Binding-site contacts:
Ligand atom O contacts residue PHE193 of chain 1.A at 3.3 Å.
Ligand atom NE2 contacts residue HIS41 of chain 1.A at 3.5 Å.
Ligand atom N contacts residue SER177 of chain 1.A at 3.1 Å (h-bond).
Ligand atom CD contacts residue HIS41 of chain 1.A at 3.6 Å.
Ligand atom CA contacts residue SER192 of chain 1.A at 3.6 Å.
Ligand atom NH2 contacts residue GLY194 of chain 1.A at 3.5 Å.
Ligand atom CA contacts residue GLY194 of chain 1.A at 3.2 Å.
Ligand atom CA contacts residue PHE193 of chain 1.A at 3.6 Å (hydrophobic).
Ligand atom CB contacts residue GLY194 of chain 1.A at 3.6 Å.
Ligand atom N contacts residue SER192 of chain 1.A at 3.1 Å (h-bond).
Ligand atom NE contacts residue GLY194 of chain 1.A at 3.5 Å (h-bond).
Ligand atom OE1 contacts residue HIS41 of chain 1.A at 3.5 Å.
Ligand atom CZ contacts residue GLY194 of chain 1.A at 3.5 Å.
Ligand atom O contacts residue ALA196 of chain 1.A at 3.0 Å (h-bond).
Ligand atom O contacts residue ASP176 of chain 1.A at 3.4 Å (salt-bridge).
Ligand atom C contacts residue GLY194 of chain 1.A at 3.4 Å.
Ligand atom NH2 contacts residue CYS198 of chain 1.A at 3.5 Å.
Ligand atom CE2 contacts residue TYR152 of chain 1.A at 3.5 Å (hydrophobic).
Ligand atom CZ contacts residue ASP153 of chain 1.A at 3.5 Å.
Ligand atom N contacts residue SO41 of chain 1.E at 2.8 Å (h-bond).
Ligand atom CB contacts residue SER177 of chain 1.A at 3.2 Å.
Ligand atom NE2 contacts residue TYR78 of chain 1.A at 3.1 Å (h-bond).
Ligand atom CZ contacts residue SER172 of chain 1.A at 3.4 Å.
Ligand atom CE2 contacts residue PRO154 of chain 1.A at 3.5 Å (hydrophobic).
Ligand atom NH2 contacts residue ASP171 of chain 1.A at 3.3 Å (salt-bridge).
Ligand atom O contacts residue ASN174 of chain 1.A at 3.6 Å.
Ligand atom O contacts residue GLY194 of chain 1.A at 3.1 Å (h-bond).
Ligand atom CD contacts residue SER172 of chain 1.A at 3.6 Å.
Ligand atom NH2 contacts residue LYS195 of chain 1.A at 2.9 Å (salt-bridge).
Ligand atom N contacts residue GLY194 of chain 1.A at 2.8 Å (h-bond).
Ligand atom CB contacts residue CYS173 of chain 1.A at 3.6 Å (hydrophobic).
Ligand atom O contacts residue SO41 of chain 1.E at 3.5 Å (h-bond).
Ligand atom NH1 contacts residue ASP171 of chain 1.A at 2.9 Å (salt-bridge).
Ligand atom O contacts residue LYS195 of chain 1.A at 3.4 Å.
Ligand atom O contacts residue GLY175 of chain 1.A at 2.8 Å (h-bond).
Ligand atom CA contacts residue SER177 of chain 1.A at 3.0 Å.
Ligand atom CA contacts residue SO41 of chain 1.E at 3.6 Å.
Ligand atom C contacts residue SER177 of chain 1.A at 2.5 Å.
Ligand atom NH1 contacts residue SER172 of chain 1.A at 2.8 Å (h-bond).
Ligand atom O contacts residue SER177 of chain 1.A at 2.9 Å (h-bond).

Sequence of chain 1.A:
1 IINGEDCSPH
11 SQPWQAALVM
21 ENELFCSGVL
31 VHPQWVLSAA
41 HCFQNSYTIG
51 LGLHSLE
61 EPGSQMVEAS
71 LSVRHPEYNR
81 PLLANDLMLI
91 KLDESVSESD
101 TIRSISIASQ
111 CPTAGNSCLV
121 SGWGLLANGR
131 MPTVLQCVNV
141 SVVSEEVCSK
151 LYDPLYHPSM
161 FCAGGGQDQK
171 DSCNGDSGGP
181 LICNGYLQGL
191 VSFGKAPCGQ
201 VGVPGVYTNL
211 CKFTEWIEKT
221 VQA

The small molecule below binds the protein below.
Small molecule (SMILES): CC[C@H](C)[C@H](NC(=O)[C@@H]1CCCN1)C(=O)N[C@@H](CSSC[C@H](NC(=O)[C@H](Cc1ccccc1)NC(=O)C[NH3+])C(=O)N[C@@H](CCC(N)=O)C(=O)N[C@H](C=O)CCCNC(N)=[NH2+])C(=O)N[C@@H](Cc1ccccc1)C(=O)N1CCC[C@H]1C(=O)N[C@@H](C)C=O